Binding-site contacts:
Ligand atom C6 contacts residue VAL144 of chain 1.H at 4.5 Å (hydrophobic).
Ligand atom C6 contacts residue ILE164 of chain 1.H at 4.0 Å (hydrophobic).
Ligand atom C1 contacts residue ASN167 of chain 1.H at 1.4 Å.
Ligand atom C6 contacts residue ASN167 of chain 1.H at 4.0 Å.
Ligand atom C2 contacts residue ASN167 of chain 1.H at 2.2 Å.
Ligand atom O3 contacts residue ASN167 of chain 1.H at 4.5 Å.
Ligand atom C8 contacts residue ARG278 of chain 1.V at 4.1 Å.
Ligand atom O5 contacts residue ARG162 of chain 1.H at 3.5 Å (salt-bridge).
Ligand atom O5 contacts residue ASN167 of chain 1.H at 1.8 Å (h-bond).
Ligand atom O7 contacts residue ARG278 of chain 1.V at 3.1 Å (salt-bridge).
Ligand atom C5 contacts residue ASN167 of chain 1.H at 3.2 Å.
Ligand atom O6 contacts residue ASN167 of chain 1.H at 4.3 Å.
Ligand atom C4 contacts residue ASN167 of chain 1.H at 3.7 Å.
Ligand atom O6 contacts residue ARG162 of chain 1.H at 3.4 Å (salt-bridge).
Ligand atom C5 contacts residue ILE164 of chain 1.H at 4.5 Å (hydrophobic).
Ligand atom O6 contacts residue VAL144 of chain 1.H at 4.3 Å.
Ligand atom O7 contacts residue ASN167 of chain 1.H at 3.1 Å (h-bond).
Ligand atom C5 contacts residue ARG162 of chain 1.H at 4.2 Å.
Ligand atom C6 contacts residue ARG162 of chain 1.H at 3.5 Å.
Ligand atom N2 contacts residue ASN167 of chain 1.H at 3.1 Å (h-bond).
Ligand atom C3 contacts residue ASN167 of chain 1.H at 3.5 Å.
Ligand atom C7 contacts residue ARG278 of chain 1.V at 4.0 Å.
Ligand atom C7 contacts residue ASN167 of chain 1.H at 3.4 Å.

Sequence of chain 1.H:
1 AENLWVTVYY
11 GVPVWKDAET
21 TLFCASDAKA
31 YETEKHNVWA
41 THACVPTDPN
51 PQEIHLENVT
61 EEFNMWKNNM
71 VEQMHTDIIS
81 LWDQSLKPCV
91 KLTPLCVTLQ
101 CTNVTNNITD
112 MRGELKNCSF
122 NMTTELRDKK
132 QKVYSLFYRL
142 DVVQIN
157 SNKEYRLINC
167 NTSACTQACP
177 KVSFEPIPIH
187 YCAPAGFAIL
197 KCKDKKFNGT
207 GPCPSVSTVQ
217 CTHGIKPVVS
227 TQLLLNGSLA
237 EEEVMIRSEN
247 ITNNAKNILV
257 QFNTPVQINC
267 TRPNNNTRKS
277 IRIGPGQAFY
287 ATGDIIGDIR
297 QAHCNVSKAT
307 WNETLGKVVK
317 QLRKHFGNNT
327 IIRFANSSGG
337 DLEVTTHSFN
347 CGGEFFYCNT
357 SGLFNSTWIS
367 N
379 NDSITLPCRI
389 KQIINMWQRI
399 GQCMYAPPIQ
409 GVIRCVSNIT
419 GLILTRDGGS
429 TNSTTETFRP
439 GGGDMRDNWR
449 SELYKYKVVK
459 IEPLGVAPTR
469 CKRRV

The protein below binds the small molecule below.
Small molecule (SMILES): CC(=O)N[C@H]1[C@H](O[C@H]2[C@H](O)[C@@H](NC(C)=O)CO[C@@H]2CO)O[C@H](CO)[C@@H](O)[C@@H]1O

Sequence of chain 1.V:
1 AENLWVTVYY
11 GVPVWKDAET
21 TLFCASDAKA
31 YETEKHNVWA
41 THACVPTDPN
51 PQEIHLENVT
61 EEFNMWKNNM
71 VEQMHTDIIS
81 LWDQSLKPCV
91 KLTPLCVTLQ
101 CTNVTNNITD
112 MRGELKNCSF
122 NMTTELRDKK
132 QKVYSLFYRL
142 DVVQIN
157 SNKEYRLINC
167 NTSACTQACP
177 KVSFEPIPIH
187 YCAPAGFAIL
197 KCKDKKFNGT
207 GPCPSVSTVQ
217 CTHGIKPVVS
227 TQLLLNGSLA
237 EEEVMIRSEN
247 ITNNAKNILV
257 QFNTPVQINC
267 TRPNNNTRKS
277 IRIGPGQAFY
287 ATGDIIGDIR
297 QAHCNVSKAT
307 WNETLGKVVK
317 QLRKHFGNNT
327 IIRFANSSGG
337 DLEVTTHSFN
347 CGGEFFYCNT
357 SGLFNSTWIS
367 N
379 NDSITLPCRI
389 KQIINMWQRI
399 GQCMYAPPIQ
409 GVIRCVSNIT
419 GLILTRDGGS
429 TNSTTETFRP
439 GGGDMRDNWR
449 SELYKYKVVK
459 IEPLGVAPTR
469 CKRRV